Binding-site contacts:
Ligand atom C23 contacts residue SER231 of chain 1.D at 3.6 Å.
Ligand atom C24 contacts residue SER231 of chain 1.D at 3.2 Å.
Ligand atom C13 contacts residue MET267 of chain 1.D at 3.7 Å (hydrophobic).
Ligand atom N8 contacts residue PHE283 of chain 1.D at 3.5 Å.
Ligand atom C4 contacts residue MET267 of chain 1.D at 3.1 Å (hydrophobic).
Ligand atom N17 contacts residue PHE283 of chain 1.D at 3.6 Å.
Ligand atom N5 contacts residue MET267 of chain 1.D at 3.2 Å (h-bond).
Ligand atom C24 contacts residue VAL232 of chain 1.D at 3.5 Å (hydrophobic).
Ligand atom N25 contacts residue GLN280 of chain 1.D at 3.5 Å (h-bond).
Ligand atom C14 contacts residue PHE283 of chain 1.D at 3.6 Å (hydrophobic).
Ligand atom C24 contacts residue ILE246 of chain 1.D at 3.4 Å (hydrophobic).
Ligand atom C11 contacts residue GLY279 of chain 1.D at 3.6 Å.
Ligand atom N7 contacts residue MET267 of chain 1.D at 3.5 Å.
Ligand atom C11 contacts residue MET267 of chain 1.D at 3.6 Å (hydrophobic).
Ligand atom C6 contacts residue MET267 of chain 1.D at 3.3 Å (hydrophobic).
Ligand atom C21 contacts residue PHE283 of chain 1.D at 3.6 Å (hydrophobic).
Ligand atom N18 contacts residue PHE283 of chain 1.D at 3.3 Å.
Ligand atom O22 contacts residue GLN280 of chain 1.D at 2.9 Å (h-bond).
Ligand atom C6 contacts residue GLY279 of chain 1.D at 3.5 Å.
Ligand atom C2 contacts residue TYR247 of chain 1.D at 3.3 Å (hydrophobic).
Ligand atom C15 contacts residue PHE283 of chain 1.D at 3.6 Å (hydrophobic).
Ligand atom N7 contacts residue GLY279 of chain 1.D at 3.7 Å.
Ligand atom C23 contacts residue ILE246 of chain 1.D at 3.5 Å (hydrophobic).
Ligand atom C26 contacts residue GLN280 of chain 1.D at 3.3 Å.
Ligand atom C10 contacts residue TYR247 of chain 1.D at 3.6 Å (hydrophobic).
Ligand atom C21 contacts residue PHE250 of chain 1.D at 3.6 Å (hydrophobic).
Ligand atom C10 contacts residue MET267 of chain 1.D at 3.5 Å (hydrophobic).
Ligand atom C2 contacts residue MET267 of chain 1.D at 3.4 Å (hydrophobic).
Ligand atom N1 contacts residue MET267 of chain 1.D at 3.5 Å (h-bond).
Ligand atom C26 contacts residue ILE246 of chain 1.D at 3.8 Å (hydrophobic).
Ligand atom C27 contacts residue GLN280 of chain 1.D at 3.4 Å.
Ligand atom N8 contacts residue MET267 of chain 1.D at 3.5 Å (h-bond).
Ligand atom O22 contacts residue PHE283 of chain 1.D at 3.7 Å.
Ligand atom C12 contacts residue GLU275 of chain 1.D at 3.5 Å.
Ligand atom C16 contacts residue PHE283 of chain 1.D at 3.6 Å (hydrophobic).
Ligand atom N25 contacts residue ILE246 of chain 1.D at 3.5 Å.
Ligand atom N18 contacts residue PHE250 of chain 1.D at 3.7 Å.
Ligand atom C3 contacts residue MET267 of chain 1.D at 3.5 Å (hydrophobic).
Ligand atom C27 contacts residue ILE246 of chain 1.D at 3.6 Å (hydrophobic).
Ligand atom N7 contacts residue TYR247 of chain 1.D at 2.8 Å (h-bond).

This small molecule binds to this protein.
Small molecule (SMILES): Cn1cc(-c2ccncc2)c(C(=O)Nc2cc(-c3ccccn3)nn2C)n1

Sequence of chain 1.D:
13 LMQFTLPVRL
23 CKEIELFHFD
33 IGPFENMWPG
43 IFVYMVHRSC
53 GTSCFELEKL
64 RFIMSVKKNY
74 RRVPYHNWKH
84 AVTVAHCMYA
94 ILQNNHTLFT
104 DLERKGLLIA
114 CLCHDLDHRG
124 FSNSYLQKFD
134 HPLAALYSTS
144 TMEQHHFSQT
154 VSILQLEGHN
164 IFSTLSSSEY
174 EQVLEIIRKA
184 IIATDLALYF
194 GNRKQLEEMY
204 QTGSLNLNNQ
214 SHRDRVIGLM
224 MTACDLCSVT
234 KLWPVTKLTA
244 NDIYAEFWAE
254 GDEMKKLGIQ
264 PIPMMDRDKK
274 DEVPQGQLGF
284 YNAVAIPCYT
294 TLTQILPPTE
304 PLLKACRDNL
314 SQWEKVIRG